This small molecule binds to this protein.
Small molecule (SMILES): CC(=O)N[C@H]1[C@H](O[C@H]2[C@H](O)[C@@H](NC(C)=O)CO[C@@H]2CO)O[C@H](CO)[C@@H](O[C@@H]2O[C@H](CO[C@H]3O[C@H](CO[C@H]4O[C@H](CO)[C@@H](O)[C@H](O)[C@@H]4O)[C@@H](O)[C@H](O)[C@@H]3O)[C@@H](O)[C@H](O[C@H]3O[C@H](CO[C@H]4O[C@H](CO)[C@@H](O)[C@H](O)[C@@H]4O)[C@@H](O)[C@H](O)[C@@H]3O)[C@@H]2O)[C@@H]1O

Sequence of chain 2.A:
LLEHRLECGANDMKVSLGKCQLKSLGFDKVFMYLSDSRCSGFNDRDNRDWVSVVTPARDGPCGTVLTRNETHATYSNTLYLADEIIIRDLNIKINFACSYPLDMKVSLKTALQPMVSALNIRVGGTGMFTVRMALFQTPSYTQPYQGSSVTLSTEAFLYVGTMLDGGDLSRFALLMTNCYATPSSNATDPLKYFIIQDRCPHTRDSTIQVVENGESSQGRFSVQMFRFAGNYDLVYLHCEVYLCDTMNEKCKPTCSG

Sequence of chain 4.A:
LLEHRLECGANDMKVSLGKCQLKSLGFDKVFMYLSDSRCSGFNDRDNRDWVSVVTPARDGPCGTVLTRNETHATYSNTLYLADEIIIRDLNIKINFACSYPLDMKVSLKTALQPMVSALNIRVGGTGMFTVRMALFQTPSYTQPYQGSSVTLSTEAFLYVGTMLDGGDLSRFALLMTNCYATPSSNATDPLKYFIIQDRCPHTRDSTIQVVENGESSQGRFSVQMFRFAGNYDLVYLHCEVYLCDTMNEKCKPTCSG

Binding-site contacts:
Ligand atom C5 contacts residue HIS399 of chain 4.A at 3.9 Å.
Ligand atom C5 contacts residue THR398 of chain 4.A at 3.9 Å.
Ligand atom C5 contacts residue ASN396 of chain 4.A at 3.7 Å.
Ligand atom C4 contacts residue THR398 of chain 4.A at 4.4 Å.
Ligand atom O5 contacts residue THR398 of chain 4.A at 4.0 Å.
Ligand atom O7 contacts residue ASN396 of chain 4.A at 4.3 Å.
Ligand atom C6 contacts residue THR401 of chain 4.A at 3.8 Å.
Ligand atom O4 contacts residue HIS399 of chain 4.A at 4.5 Å.
Ligand atom C3 contacts residue ASN396 of chain 4.A at 3.8 Å.
Ligand atom C7 contacts residue SER426 of chain 4.A at 4.1 Å.
Ligand atom C8 contacts residue ASN396 of chain 4.A at 4.0 Å.
Ligand atom N2 contacts residue THR398 of chain 4.A at 3.7 Å.
Ligand atom N2 contacts residue SER426 of chain 4.A at 4.3 Å.
Ligand atom C8 contacts residue HIS399 of chain 4.A at 4.3 Å.
Ligand atom C2 contacts residue ASN396 of chain 4.A at 2.4 Å.
Ligand atom N2 contacts residue ASN396 of chain 4.A at 2.8 Å (h-bond).
Ligand atom C6 contacts residue HIS399 of chain 4.A at 4.3 Å.
Ligand atom C1 contacts residue THR398 of chain 4.A at 3.2 Å.
Ligand atom C4 contacts residue ASN396 of chain 4.A at 4.3 Å.
Ligand atom O7 contacts residue SER426 of chain 4.A at 3.1 Å (h-bond).
Ligand atom O7 contacts residue HIS399 of chain 4.A at 4.0 Å.
Ligand atom C1 contacts residue ASN396 of chain 4.A at 1.4 Å.
Ligand atom O5 contacts residue ASN396 of chain 4.A at 2.5 Å (h-bond).
Ligand atom C7 contacts residue ASN396 of chain 4.A at 3.5 Å.
Ligand atom O2 contacts residue THR453 of chain 2.A at 4.1 Å.
Ligand atom O6 contacts residue THR401 of chain 4.A at 4.1 Å.
Ligand atom C3 contacts residue THR398 of chain 4.A at 3.8 Å.
Ligand atom C7 contacts residue HIS399 of chain 4.A at 4.3 Å.
Ligand atom C7 contacts residue THR453 of chain 2.A at 4.3 Å.
Ligand atom C2 contacts residue THR398 of chain 4.A at 3.8 Å.
Ligand atom O7 contacts residue THR453 of chain 2.A at 3.3 Å.